The protein below binds the small molecule below.
Small molecule (SMILES): NCCc1c[nH]cn1

Binding-site contacts:
Ligand atom CG contacts residue PHE200 of chain 1.H at 4.3 Å (hydrophobic).
Ligand atom CD2 contacts residue TYR62 of chain 1.G at 3.6 Å (hydrophobic).
Ligand atom NE2 contacts residue ASP43 of chain 1.G at 2.4 Å (salt-bridge).
Ligand atom ND1 contacts residue PHE200 of chain 1.H at 4.5 Å.
Ligand atom CA contacts residue GLU155 of chain 1.H at 3.4 Å.
Ligand atom N contacts residue TYR97 of chain 1.H at 3.6 Å (h-bond).
Ligand atom NE2 contacts residue PHE200 of chain 1.H at 3.4 Å.
Ligand atom CE1 contacts residue GLN64 of chain 1.G at 4.5 Å.
Ligand atom CD2 contacts residue ASP43 of chain 1.G at 3.4 Å.
Ligand atom N contacts residue TYR205 of chain 1.H at 3.5 Å.
Ligand atom ND1 contacts residue GLN64 of chain 1.G at 4.3 Å.
Ligand atom N contacts residue SER156 of chain 1.H at 2.9 Å (h-bond).
Ligand atom CE1 contacts residue TYR62 of chain 1.G at 4.1 Å (hydrophobic).
Ligand atom NE2 contacts residue TYR62 of chain 1.G at 3.6 Å.
Ligand atom CA contacts residue TYR157 of chain 1.H at 3.9 Å (hydrophobic).
Ligand atom CB contacts residue TYR157 of chain 1.H at 4.0 Å (hydrophobic).
Ligand atom CE1 contacts residue PHE200 of chain 1.H at 3.9 Å (hydrophobic).
Ligand atom ND1 contacts residue ASP43 of chain 1.G at 4.5 Å.
Ligand atom CA contacts residue TYR205 of chain 1.H at 3.8 Å (hydrophobic).
Ligand atom CB contacts residue GLU155 of chain 1.H at 4.2 Å.
Ligand atom N contacts residue GLU155 of chain 1.H at 2.9 Å (salt-bridge).
Ligand atom ND1 contacts residue TYR62 of chain 1.G at 4.3 Å.
Ligand atom CD2 contacts residue PHE200 of chain 1.H at 3.5 Å (hydrophobic).
Ligand atom CB contacts residue TYR62 of chain 1.G at 3.8 Å (hydrophobic).
Ligand atom CE1 contacts residue ASP43 of chain 1.G at 3.3 Å.
Ligand atom CB contacts residue TYR97 of chain 1.H at 3.8 Å (hydrophobic).
Ligand atom N contacts residue TYR157 of chain 1.H at 3.1 Å (h-bond).
Ligand atom ND1 contacts residue THR202 of chain 1.H at 4.0 Å.
Ligand atom CA contacts residue TYR97 of chain 1.H at 3.9 Å (hydrophobic).
Ligand atom CA contacts residue SER156 of chain 1.H at 4.3 Å.
Ligand atom CG contacts residue TYR62 of chain 1.G at 3.7 Å (hydrophobic).
Ligand atom CA contacts residue PHE200 of chain 1.H at 3.8 Å (hydrophobic).

Sequence of chain 1.H:
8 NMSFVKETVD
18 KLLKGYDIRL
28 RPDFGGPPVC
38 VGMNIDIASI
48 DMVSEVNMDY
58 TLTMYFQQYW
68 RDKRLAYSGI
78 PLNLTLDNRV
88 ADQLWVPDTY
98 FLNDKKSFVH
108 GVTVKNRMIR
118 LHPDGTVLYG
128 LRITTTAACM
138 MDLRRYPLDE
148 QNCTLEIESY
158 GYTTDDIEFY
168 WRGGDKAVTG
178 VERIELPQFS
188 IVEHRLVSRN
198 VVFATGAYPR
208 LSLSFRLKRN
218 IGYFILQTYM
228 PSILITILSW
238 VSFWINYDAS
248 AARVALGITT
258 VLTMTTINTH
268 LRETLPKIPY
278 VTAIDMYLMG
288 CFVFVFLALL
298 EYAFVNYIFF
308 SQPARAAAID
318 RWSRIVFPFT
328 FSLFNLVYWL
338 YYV

Sequence of chain 1.G:
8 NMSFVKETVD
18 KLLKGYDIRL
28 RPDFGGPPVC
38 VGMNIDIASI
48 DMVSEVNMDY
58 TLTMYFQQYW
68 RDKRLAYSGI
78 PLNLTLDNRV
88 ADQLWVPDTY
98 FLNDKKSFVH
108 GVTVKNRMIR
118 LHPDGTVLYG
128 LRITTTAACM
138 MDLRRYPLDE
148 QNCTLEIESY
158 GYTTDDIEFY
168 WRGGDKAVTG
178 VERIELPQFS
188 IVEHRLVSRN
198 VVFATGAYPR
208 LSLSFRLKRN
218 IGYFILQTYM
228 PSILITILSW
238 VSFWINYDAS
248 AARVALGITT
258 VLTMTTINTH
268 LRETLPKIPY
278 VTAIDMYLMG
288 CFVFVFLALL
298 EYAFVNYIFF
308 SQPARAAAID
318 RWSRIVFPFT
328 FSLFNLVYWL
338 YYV